Sequence of chain 1.B:
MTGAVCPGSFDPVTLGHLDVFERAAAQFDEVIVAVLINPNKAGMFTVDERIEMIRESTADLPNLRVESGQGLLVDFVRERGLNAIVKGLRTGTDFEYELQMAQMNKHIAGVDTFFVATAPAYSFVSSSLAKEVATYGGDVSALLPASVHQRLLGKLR

Binding-site contacts:
Ligand atom C06 contacts residue THR119 of chain 1.B at 4.1 Å.
Ligand atom CL1 contacts residue LEU90 of chain 1.B at 3.6 Å.
Ligand atom N01 contacts residue HIS18 of chain 1.B at 3.5 Å.
Ligand atom C02 contacts residue GLY17 of chain 1.B at 4.2 Å.
Ligand atom N10 contacts residue ARG91 of chain 1.B at 3.8 Å.
Ligand atom C04 contacts residue GLY17 of chain 1.B at 3.5 Å.
Ligand atom C04 contacts residue ARG91 of chain 1.B at 4.0 Å.
Ligand atom C02 contacts residue HIS18 of chain 1.B at 3.5 Å.
Ligand atom C04 contacts residue VAL126 of chain 1.B at 3.8 Å (hydrophobic).
Ligand atom C05 contacts residue ARG91 of chain 1.B at 4.0 Å.
Ligand atom C03 contacts residue GLY17 of chain 1.B at 3.8 Å.
Ligand atom C03 contacts residue HIS18 of chain 1.B at 3.8 Å.
Ligand atom N01 contacts residue VAL126 of chain 1.B at 3.4 Å (h-bond).
Ligand atom C02 contacts residue SER127 of chain 1.B at 4.2 Å.
Ligand atom CL1 contacts residue GLY89 of chain 1.B at 3.4 Å.
Ligand atom N10 contacts residue VAL126 of chain 1.B at 2.8 Å (h-bond).
Ligand atom C09 contacts residue HIS18 of chain 1.B at 3.4 Å.
Ligand atom N10 contacts residue GLY17 of chain 1.B at 3.7 Å.
Ligand atom C05 contacts residue THR119 of chain 1.B at 3.3 Å.
Ligand atom C04 contacts residue TYR123 of chain 1.B at 3.9 Å (hydrophobic).
Ligand atom N01 contacts residue SER128 of chain 1.B at 4.0 Å.
Ligand atom C08 contacts residue GLY17 of chain 1.B at 3.9 Å.
Ligand atom C08 contacts residue GLY89 of chain 1.B at 4.0 Å.
Ligand atom CL1 contacts residue VAL21 of chain 1.B at 3.6 Å.
Ligand atom C06 contacts residue VAL21 of chain 1.B at 4.0 Å (hydrophobic).
Ligand atom N10 contacts residue TYR123 of chain 1.B at 2.8 Å (h-bond).
Ligand atom N01 contacts residue THR15 of chain 1.B at 2.7 Å (h-bond).
Ligand atom C05 contacts residue TYR123 of chain 1.B at 4.1 Å (hydrophobic).
Ligand atom C03 contacts residue THR15 of chain 1.B at 4.1 Å.
Ligand atom CL1 contacts residue VAL117 of chain 1.B at 4.2 Å.
Ligand atom C02 contacts residue THR15 of chain 1.B at 3.1 Å.
Ligand atom C03 contacts residue ARG91 of chain 1.B at 4.2 Å.
Ligand atom C03 contacts residue VAL126 of chain 1.B at 4.0 Å (hydrophobic).
Ligand atom C06 contacts residue GLY17 of chain 1.B at 4.0 Å.
Ligand atom N01 contacts residue SER127 of chain 1.B at 3.5 Å.
Ligand atom C08 contacts residue VAL21 of chain 1.B at 3.8 Å (hydrophobic).
Ligand atom CL1 contacts residue THR119 of chain 1.B at 3.3 Å.
Ligand atom C02 contacts residue VAL126 of chain 1.B at 3.5 Å (hydrophobic).
Ligand atom C09 contacts residue GLY17 of chain 1.B at 3.9 Å.
Ligand atom C05 contacts residue GLY17 of chain 1.B at 3.9 Å.

This small molecule binds to this protein.
Small molecule (SMILES): N#Cc1ccc(Cl)cc1N